Sequence of chain 1.A:
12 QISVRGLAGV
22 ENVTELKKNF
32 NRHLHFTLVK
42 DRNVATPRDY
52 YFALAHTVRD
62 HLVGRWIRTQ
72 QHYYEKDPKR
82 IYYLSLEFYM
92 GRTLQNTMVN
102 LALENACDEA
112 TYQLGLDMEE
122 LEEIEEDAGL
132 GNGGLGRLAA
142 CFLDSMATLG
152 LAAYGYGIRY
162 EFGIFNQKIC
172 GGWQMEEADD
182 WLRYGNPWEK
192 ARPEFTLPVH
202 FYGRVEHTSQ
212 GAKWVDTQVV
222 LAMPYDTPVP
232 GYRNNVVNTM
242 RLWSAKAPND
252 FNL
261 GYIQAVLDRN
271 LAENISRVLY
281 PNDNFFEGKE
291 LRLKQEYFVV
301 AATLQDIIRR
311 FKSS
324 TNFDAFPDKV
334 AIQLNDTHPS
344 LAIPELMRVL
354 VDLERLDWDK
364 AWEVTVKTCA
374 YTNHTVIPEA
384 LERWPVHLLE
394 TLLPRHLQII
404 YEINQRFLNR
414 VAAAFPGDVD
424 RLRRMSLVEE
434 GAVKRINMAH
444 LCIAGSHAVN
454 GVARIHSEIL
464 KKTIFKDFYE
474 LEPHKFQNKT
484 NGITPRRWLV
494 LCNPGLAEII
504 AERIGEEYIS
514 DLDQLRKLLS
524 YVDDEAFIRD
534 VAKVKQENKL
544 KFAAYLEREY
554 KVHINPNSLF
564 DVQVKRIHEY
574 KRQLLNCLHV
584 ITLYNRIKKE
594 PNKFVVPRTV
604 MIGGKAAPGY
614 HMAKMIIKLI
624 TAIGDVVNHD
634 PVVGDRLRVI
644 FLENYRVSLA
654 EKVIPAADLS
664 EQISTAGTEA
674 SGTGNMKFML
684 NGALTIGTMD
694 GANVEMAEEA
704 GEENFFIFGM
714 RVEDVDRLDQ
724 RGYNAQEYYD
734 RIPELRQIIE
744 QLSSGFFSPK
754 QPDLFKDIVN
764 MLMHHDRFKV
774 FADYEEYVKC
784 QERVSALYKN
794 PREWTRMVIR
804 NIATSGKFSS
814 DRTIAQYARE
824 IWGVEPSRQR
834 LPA

Binding-site contacts:
Ligand atom C8 contacts residue ASN284 of chain 1.A at 3.6 Å.
Ligand atom O4 contacts residue GLY675 of chain 1.A at 2.6 Å (h-bond).
Ligand atom C7 contacts residue ASN284 of chain 1.A at 3.4 Å.
Ligand atom C6 contacts residue ASN484 of chain 1.A at 3.2 Å.
Ligand atom C6 contacts residue GLY135 of chain 1.A at 3.8 Å.
Ligand atom O3 contacts residue ALA673 of chain 1.A at 3.4 Å (h-bond).
Ligand atom O6 contacts residue VAL455 of chain 1.A at 3.8 Å.
Ligand atom C2 contacts residue ASN284 of chain 1.A at 3.8 Å.
Ligand atom C8 contacts residue ASP339 of chain 1.A at 3.8 Å.
Ligand atom O5 contacts residue HIS377 of chain 1.A at 3.7 Å.
Ligand atom C9 contacts residue ASN284 of chain 1.A at 3.6 Å.
Ligand atom C5 contacts residue GLY135 of chain 1.A at 3.8 Å.
Ligand atom N1 contacts residue LEU136 of chain 1.A at 3.0 Å (h-bond).
Ligand atom O2 contacts residue GLU672 of chain 1.A at 3.3 Å (salt-bridge).
Ligand atom O3 contacts residue GLU672 of chain 1.A at 2.7 Å (salt-bridge).
Ligand atom O4 contacts residue ASN484 of chain 1.A at 3.6 Å (h-bond).
Ligand atom C3 contacts residue GLU672 of chain 1.A at 3.4 Å.
Ligand atom O2 contacts residue ASN284 of chain 1.A at 2.7 Å (h-bond).
Ligand atom C1 contacts residue ASN284 of chain 1.A at 3.8 Å.
Ligand atom O3 contacts residue GLY675 of chain 1.A at 3.1 Å (h-bond).
Ligand atom C6 contacts residue HIS377 of chain 1.A at 3.6 Å.
Ligand atom O3 contacts residue SER674 of chain 1.A at 3.0 Å (h-bond).
Ligand atom O9 contacts residue ASP283 of chain 1.A at 3.7 Å.
Ligand atom C1 contacts residue HIS377 of chain 1.A at 3.5 Å.
Ligand atom N2 contacts residue HIS377 of chain 1.A at 2.8 Å (h-bond).
Ligand atom O2 contacts residue HIS377 of chain 1.A at 3.6 Å.
Ligand atom C8 contacts residue HIS377 of chain 1.A at 3.9 Å.
Ligand atom C3 contacts residue GLY675 of chain 1.A at 3.9 Å.
Ligand atom C2 contacts residue HIS377 of chain 1.A at 3.1 Å.
Ligand atom N2 contacts residue ASN284 of chain 1.A at 3.2 Å (h-bond).
Ligand atom O6 contacts residue HIS377 of chain 1.A at 2.8 Å (h-bond).
Ligand atom C4 contacts residue GLY675 of chain 1.A at 3.7 Å.
Ligand atom O7 contacts residue LEU136 of chain 1.A at 3.2 Å.
Ligand atom N1 contacts residue GLY135 of chain 1.A at 3.1 Å.
Ligand atom O4 contacts residue SER674 of chain 1.A at 3.7 Å.
Ligand atom O9 contacts residue ASN284 of chain 1.A at 2.7 Å (h-bond).
Ligand atom C5 contacts residue LEU136 of chain 1.A at 3.8 Å (hydrophobic).
Ligand atom C7 contacts residue HIS377 of chain 1.A at 3.8 Å.
Ligand atom O6 contacts residue ASN484 of chain 1.A at 2.7 Å (h-bond).
Ligand atom O2 contacts residue TYR573 of chain 1.A at 3.2 Å (h-bond).

This small molecule binds to this protein.
Small molecule (SMILES): CC(=O)N[C@]1(C(N)=O)O[C@H](CO)[C@@H](O)[C@H](O)[C@H]1O